Sequence of chain 1.B:
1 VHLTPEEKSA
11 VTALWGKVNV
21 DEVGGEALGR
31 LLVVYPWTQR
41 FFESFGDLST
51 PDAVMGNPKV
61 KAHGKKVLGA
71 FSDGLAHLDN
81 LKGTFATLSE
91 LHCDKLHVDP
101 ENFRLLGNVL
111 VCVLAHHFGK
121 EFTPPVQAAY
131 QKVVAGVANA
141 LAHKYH

This small molecule binds to this protein.
Small molecule (SMILES): Sc1cnn[nH]1

Binding-site contacts:
Ligand atom N5 contacts residue HIS146 of chain 1.B at 4.5 Å.
Ligand atom C6 contacts residue CYS93 of chain 1.B at 3.8 Å (hydrophobic).
Ligand atom C6 contacts residue LYS144 of chain 1.B at 3.9 Å.
Ligand atom C2 contacts residue ASP94 of chain 1.B at 4.2 Å.
Ligand atom N5 contacts residue LYS144 of chain 1.B at 3.5 Å (salt-bridge).
Ligand atom N3 contacts residue LYS144 of chain 1.B at 3.3 Å (salt-bridge).
Ligand atom C6 contacts residue GLU90 of chain 1.B at 3.9 Å.
Ligand atom S1 contacts residue CYS93 of chain 1.B at 2.0 Å (h-bond).
Ligand atom N3 contacts residue CYS93 of chain 1.B at 3.8 Å.
Ligand atom N4 contacts residue HIS146 of chain 1.B at 3.5 Å (h-bond).
Ligand atom N3 contacts residue HIS146 of chain 1.B at 3.6 Å (h-bond).
Ligand atom C2 contacts residue HIS146 of chain 1.B at 4.2 Å.
Ligand atom C2 contacts residue CYS93 of chain 1.B at 3.0 Å (hydrophobic).
Ligand atom C6 contacts residue ASP94 of chain 1.B at 4.0 Å.
Ligand atom S1 contacts residue ASP94 of chain 1.B at 3.5 Å (salt-bridge).
Ligand atom N4 contacts residue LYS144 of chain 1.B at 3.1 Å (salt-bridge).
Ligand atom C2 contacts residue LYS144 of chain 1.B at 3.8 Å.
Ligand atom S1 contacts residue HIS146 of chain 1.B at 4.0 Å.